Binding-site contacts:
Ligand atom CAS contacts residue TRP221 of chain 1.A at 3.9 Å (hydrophobic).
Ligand atom CAD contacts residue TRP221 of chain 1.A at 3.8 Å (hydrophobic).
Ligand atom CAI contacts residue PHE97 of chain 1.A at 3.9 Å (hydrophobic).
Ligand atom CLAB contacts residue LYS224 of chain 1.A at 3.9 Å.
Ligand atom NAA contacts residue NAP1 of chain 1.E at 3.5 Å.
Ligand atom NAA contacts residue GLY205 of chain 1.A at 2.9 Å (h-bond).
Ligand atom CAG contacts residue CYS168 of chain 1.A at 3.6 Å (hydrophobic).
Ligand atom CAR contacts residue LEU263 of chain 1.A at 3.9 Å (hydrophobic).
Ligand atom CAU contacts residue GLY205 of chain 1.A at 3.8 Å.
Ligand atom CLAC contacts residue VAL206 of chain 1.A at 3.2 Å.
Ligand atom CAD contacts residue MET213 of chain 1.A at 3.9 Å (hydrophobic).
Ligand atom CLAB contacts residue TRP221 of chain 1.A at 3.9 Å.
Ligand atom CLAC contacts residue LEU263 of chain 1.A at 3.9 Å.
Ligand atom CAM contacts residue TYR174 of chain 1.A at 3.7 Å (hydrophobic).
Ligand atom CAS contacts residue VAL206 of chain 1.A at 3.2 Å (hydrophobic).
Ligand atom NAA contacts residue MET163 of chain 1.A at 3.5 Å.
Ligand atom CAM contacts residue PHE97 of chain 1.A at 3.8 Å (hydrophobic).
Ligand atom CAS contacts residue LEU263 of chain 1.A at 3.6 Å (hydrophobic).
Ligand atom CAL contacts residue PHE97 of chain 1.A at 3.5 Å (hydrophobic).
Ligand atom CAV contacts residue PHE97 of chain 1.A at 3.8 Å (hydrophobic).
Ligand atom CAU contacts residue ASP161 of chain 1.A at 3.4 Å.
Ligand atom CAG contacts residue PHE97 of chain 1.A at 3.4 Å (hydrophobic).
Ligand atom CLAC contacts residue TRP221 of chain 1.A at 3.3 Å.
Ligand atom CAE contacts residue TRP221 of chain 1.A at 3.4 Å (hydrophobic).
Ligand atom CAN contacts residue VAL206 of chain 1.A at 2.8 Å (hydrophobic).
Ligand atom NAP contacts residue ASP161 of chain 1.A at 2.6 Å (salt-bridge).
Ligand atom CAX contacts residue CYS168 of chain 1.A at 3.9 Å (hydrophobic).
Ligand atom CAJ contacts residue CYS168 of chain 1.A at 3.8 Å (hydrophobic).
Ligand atom CAH contacts residue CYS168 of chain 1.A at 3.8 Å (hydrophobic).
Ligand atom CAO contacts residue GLY205 of chain 1.A at 3.4 Å.
Ligand atom CLAB contacts residue ALA268 of chain 1.D at 3.6 Å.
Ligand atom CAL contacts residue CYS168 of chain 1.A at 3.5 Å (hydrophobic).
Ligand atom NAA contacts residue ASP161 of chain 1.A at 2.6 Å (salt-bridge).
Ligand atom CAK contacts residue MET163 of chain 1.A at 3.9 Å (hydrophobic).
Ligand atom CAV contacts residue CYS168 of chain 1.A at 3.6 Å (hydrophobic).
Ligand atom CLAB contacts residue HIS267 of chain 1.D at 3.4 Å.
Ligand atom CAF contacts residue LEU209 of chain 1.A at 3.9 Å (hydrophobic).
Ligand atom CAW contacts residue ASP161 of chain 1.A at 3.7 Å.
Ligand atom CAG contacts residue PHE171 of chain 1.A at 3.6 Å (hydrophobic).
Ligand atom CAQ contacts residue VAL206 of chain 1.A at 3.8 Å (hydrophobic).

Sequence of chain 1.D:
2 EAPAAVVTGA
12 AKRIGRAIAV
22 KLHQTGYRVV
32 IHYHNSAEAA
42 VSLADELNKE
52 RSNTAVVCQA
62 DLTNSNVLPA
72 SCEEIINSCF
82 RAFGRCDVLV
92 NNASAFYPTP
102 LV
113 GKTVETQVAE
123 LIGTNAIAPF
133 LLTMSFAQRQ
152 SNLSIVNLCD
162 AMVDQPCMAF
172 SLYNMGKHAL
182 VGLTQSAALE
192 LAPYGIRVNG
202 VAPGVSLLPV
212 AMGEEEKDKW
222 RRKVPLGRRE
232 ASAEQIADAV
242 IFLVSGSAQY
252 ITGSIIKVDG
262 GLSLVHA

Sequence of chain 1.A:
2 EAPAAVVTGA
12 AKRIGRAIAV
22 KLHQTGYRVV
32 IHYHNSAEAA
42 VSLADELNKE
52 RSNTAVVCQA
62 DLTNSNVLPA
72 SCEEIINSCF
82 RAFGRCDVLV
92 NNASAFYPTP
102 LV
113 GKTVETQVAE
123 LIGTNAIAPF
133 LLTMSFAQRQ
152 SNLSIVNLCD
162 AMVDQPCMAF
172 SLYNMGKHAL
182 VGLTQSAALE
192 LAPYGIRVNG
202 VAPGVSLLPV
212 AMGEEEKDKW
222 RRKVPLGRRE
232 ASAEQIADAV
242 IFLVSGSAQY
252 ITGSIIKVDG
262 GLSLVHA

A protein and the small-molecule ligand that binds it are described below.
Small molecule (SMILES): Nc1nc2cccc(-c3ccccc3)c2n1Cc1ccc(Cl)c(Cl)c1